A small-molecule ligand and the protein it binds are described below.
Small molecule (SMILES): Nc1nc2[nH]nc(CCC(=O)O)c(=O)c2c(=O)[nH]1

Binding-site contacts:
Ligand atom C1 contacts residue ARG274 of chain 1.A at 4.0 Å.
Ligand atom C5 contacts residue ARG274 of chain 1.A at 3.6 Å.
Ligand atom N1 contacts residue ASP204 of chain 1.A at 3.1 Å (salt-bridge).
Ligand atom N5 contacts residue ASN140 of chain 1.A at 2.6 Å (h-bond).
Ligand atom N3 contacts residue ASP121 of chain 1.A at 2.8 Å (salt-bridge).
Ligand atom N5 contacts residue LEU234 of chain 1.A at 3.5 Å.
Ligand atom C6 contacts residue ARG274 of chain 1.A at 3.3 Å.
Ligand atom N2 contacts residue ARG274 of chain 1.A at 3.8 Å.
Ligand atom C4 contacts residue MET165 of chain 1.A at 3.8 Å (hydrophobic).
Ligand atom C1 contacts residue ASN140 of chain 1.A at 3.5 Å.
Ligand atom N5 contacts residue ILE163 of chain 1.A at 3.4 Å.
Ligand atom O2 contacts residue PHE209 of chain 1.A at 3.6 Å.
Ligand atom N4 contacts residue ASP121 of chain 1.A at 3.1 Å (salt-bridge).
Ligand atom C4 contacts residue ARG274 of chain 1.A at 4.0 Å.
Ligand atom N3 contacts residue ARG274 of chain 1.A at 3.5 Å (salt-bridge).
Ligand atom N2 contacts residue ASN140 of chain 1.A at 3.1 Å (h-bond).
Ligand atom N4 contacts residue ARG274 of chain 1.A at 3.3 Å (salt-bridge).
Ligand atom O3 contacts residue HIS276 of chain 1.A at 3.9 Å.
Ligand atom O1 contacts residue GLY236 of chain 1.A at 3.4 Å (h-bond).
Ligand atom O3 contacts residue ARG274 of chain 1.A at 2.9 Å (salt-bridge).
Ligand atom N5 contacts residue ASP204 of chain 1.A at 3.4 Å (salt-bridge).
Ligand atom N1 contacts residue MET165 of chain 1.A at 3.8 Å.
Ligand atom C1 contacts residue MET165 of chain 1.A at 4.1 Å (hydrophobic).
Ligand atom N2 contacts residue ILE142 of chain 1.A at 3.7 Å.
Ligand atom N3 contacts residue ILE142 of chain 1.A at 3.3 Å.
Ligand atom C3 contacts residue ARG274 of chain 1.A at 3.5 Å.
Ligand atom C2 contacts residue ASP121 of chain 1.A at 4.0 Å.
Ligand atom O2 contacts residue ARG274 of chain 1.A at 3.6 Å.
Ligand atom C8 contacts residue ARG274 of chain 1.A at 3.7 Å.
Ligand atom O2 contacts residue LYS240 of chain 1.A at 3.0 Å.
Ligand atom N1 contacts residue ARG274 of chain 1.A at 3.9 Å.
Ligand atom O1 contacts residue LYS240 of chain 1.A at 3.2 Å (salt-bridge).
Ligand atom C2 contacts residue ASN140 of chain 1.A at 4.0 Å.
Ligand atom C1 contacts residue ASP204 of chain 1.A at 3.7 Å.
Ligand atom O1 contacts residue MET165 of chain 1.A at 4.1 Å.
Ligand atom C6 contacts residue PHE209 of chain 1.A at 3.9 Å (hydrophobic).
Ligand atom C2 contacts residue ARG274 of chain 1.A at 3.6 Å.
Ligand atom C9 contacts residue ARG274 of chain 1.A at 3.8 Å.
Ligand atom N4 contacts residue ILE142 of chain 1.A at 4.0 Å.
Ligand atom C2 contacts residue ILE142 of chain 1.A at 3.6 Å (hydrophobic).

Sequence of chain 1.A:
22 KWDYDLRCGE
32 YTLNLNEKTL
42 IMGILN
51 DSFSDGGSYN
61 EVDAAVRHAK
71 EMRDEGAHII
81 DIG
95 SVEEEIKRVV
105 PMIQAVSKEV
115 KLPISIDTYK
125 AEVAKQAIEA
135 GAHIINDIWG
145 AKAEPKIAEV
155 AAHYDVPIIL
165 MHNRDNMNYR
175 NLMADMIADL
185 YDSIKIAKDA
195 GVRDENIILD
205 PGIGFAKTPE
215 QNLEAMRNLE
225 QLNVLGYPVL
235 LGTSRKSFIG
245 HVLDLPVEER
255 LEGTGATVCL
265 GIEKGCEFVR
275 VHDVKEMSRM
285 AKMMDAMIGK